Sequence of chain 1.A:
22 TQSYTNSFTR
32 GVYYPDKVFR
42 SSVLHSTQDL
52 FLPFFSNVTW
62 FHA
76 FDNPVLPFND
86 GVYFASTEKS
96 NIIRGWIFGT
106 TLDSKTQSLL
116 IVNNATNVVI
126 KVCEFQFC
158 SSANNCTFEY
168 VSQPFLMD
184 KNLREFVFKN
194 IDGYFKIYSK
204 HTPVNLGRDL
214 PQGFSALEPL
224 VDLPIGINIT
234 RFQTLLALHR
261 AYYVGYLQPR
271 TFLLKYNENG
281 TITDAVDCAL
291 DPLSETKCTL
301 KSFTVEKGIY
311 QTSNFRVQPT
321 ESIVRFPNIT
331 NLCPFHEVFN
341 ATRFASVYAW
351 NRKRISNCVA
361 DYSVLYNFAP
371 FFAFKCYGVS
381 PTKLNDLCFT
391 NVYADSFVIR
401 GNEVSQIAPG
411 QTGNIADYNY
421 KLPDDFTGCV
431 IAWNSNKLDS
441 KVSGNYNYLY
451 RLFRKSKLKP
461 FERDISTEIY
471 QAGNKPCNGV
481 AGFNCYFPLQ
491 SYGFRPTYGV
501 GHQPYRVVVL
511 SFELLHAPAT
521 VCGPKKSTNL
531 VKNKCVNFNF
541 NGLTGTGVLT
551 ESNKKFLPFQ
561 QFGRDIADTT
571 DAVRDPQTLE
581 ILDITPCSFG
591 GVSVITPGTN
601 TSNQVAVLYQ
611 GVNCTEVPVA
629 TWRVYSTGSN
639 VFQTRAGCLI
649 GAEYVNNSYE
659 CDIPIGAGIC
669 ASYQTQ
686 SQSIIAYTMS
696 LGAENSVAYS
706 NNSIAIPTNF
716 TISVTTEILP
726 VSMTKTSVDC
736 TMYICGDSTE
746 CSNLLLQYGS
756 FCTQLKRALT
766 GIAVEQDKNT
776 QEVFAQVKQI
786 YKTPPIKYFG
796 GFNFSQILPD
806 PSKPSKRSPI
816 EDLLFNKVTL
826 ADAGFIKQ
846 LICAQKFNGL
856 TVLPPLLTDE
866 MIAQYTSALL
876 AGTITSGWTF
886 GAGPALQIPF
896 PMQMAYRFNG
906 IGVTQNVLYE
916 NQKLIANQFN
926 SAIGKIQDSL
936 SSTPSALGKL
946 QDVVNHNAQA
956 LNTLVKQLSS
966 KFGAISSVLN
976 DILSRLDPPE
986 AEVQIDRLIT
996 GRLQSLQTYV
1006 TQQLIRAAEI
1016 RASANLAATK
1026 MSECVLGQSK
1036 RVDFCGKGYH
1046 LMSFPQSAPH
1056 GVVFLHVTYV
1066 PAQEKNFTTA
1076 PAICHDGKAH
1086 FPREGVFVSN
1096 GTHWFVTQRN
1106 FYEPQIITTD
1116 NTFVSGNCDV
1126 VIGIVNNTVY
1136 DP

Binding-site contacts:
Ligand atom O6 contacts residue HIS336 of chain 1.A at 4.4 Å.
Ligand atom C2 contacts residue ASN340 of chain 1.A at 2.5 Å.
Ligand atom C5 contacts residue ASN340 of chain 1.A at 3.7 Å.
Ligand atom C4 contacts residue ASN340 of chain 1.A at 4.3 Å.
Ligand atom C1 contacts residue ASN340 of chain 1.A at 1.5 Å.
Ligand atom C1 contacts residue HIS336 of chain 1.A at 3.7 Å.
Ligand atom C3 contacts residue ASN340 of chain 1.A at 3.9 Å.
Ligand atom O5 contacts residue HIS336 of chain 1.A at 3.4 Å.
Ligand atom C7 contacts residue ASN340 of chain 1.A at 4.1 Å.
Ligand atom C5 contacts residue HIS336 of chain 1.A at 4.5 Å.
Ligand atom N2 contacts residue ASN340 of chain 1.A at 2.9 Å (h-bond).
Ligand atom O5 contacts residue ASN340 of chain 1.A at 2.4 Å (h-bond).

The small molecule below binds the protein below.
Small molecule (SMILES): CC(=O)N[C@@H]1[C@@H](O)[C@H](O)[C@@H](CO)O[C@H]1O